Sequence of chain 1.B:
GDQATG

The protein below binds the small molecule below.
Small molecule (SMILES): CC(=O)N[C@H]1[C@@H](OP(=O)(O)OP(=O)(O)OC/C=C(/C)CC/C=C(/C)CC/C=C(/C)CCC=C(C)C)O[C@H](CO)[C@@H](O)[C@@H]1O

Binding-site contacts:
Ligand atom O21 contacts residue ARG375 of chain 1.A at 3.3 Å (salt-bridge).
Ligand atom C25 contacts residue TYR196 of chain 1.A at 3.4 Å (hydrophobic).
Ligand atom O11 contacts residue ASP56 of chain 1.A at 3.0 Å (salt-bridge).
Ligand atom C25 contacts residue PHE376 of chain 1.A at 3.6 Å (hydrophobic).
Ligand atom C37 contacts residue VAL286 of chain 1.A at 3.4 Å (hydrophobic).
Ligand atom O17 contacts residue ARG375 of chain 1.A at 2.1 Å (salt-bridge).
Ligand atom C25 contacts residue ARG375 of chain 1.A at 3.2 Å.
Ligand atom O11 contacts residue TYR79 of chain 1.A at 3.3 Å (h-bond).
Ligand atom O21 contacts residue TYR293 of chain 1.A at 2.6 Å (h-bond).
Ligand atom C13 contacts residue TYR468 of chain 1.A at 3.6 Å (hydrophobic).
Ligand atom C42 contacts residue ALA364 of chain 1.A at 3.0 Å (hydrophobic).
Ligand atom C35 contacts residue VAL286 of chain 1.A at 3.6 Å (hydrophobic).
Ligand atom C36 contacts residue SER201 of chain 1.A at 3.6 Å.
Ligand atom O11 contacts residue TYR468 of chain 1.A at 2.3 Å (h-bond).
Ligand atom C13 contacts residue ASP56 of chain 1.A at 3.2 Å.
Ligand atom O22 contacts residue GLN289 of chain 1.A at 3.0 Å (h-bond).
Ligand atom O10 contacts residue TYR79 of chain 1.A at 2.6 Å (h-bond).
Ligand atom C24 contacts residue ARG375 of chain 1.A at 3.5 Å.
Ligand atom C12 contacts residue TYR79 of chain 1.A at 3.6 Å (hydrophobic).
Ligand atom C12 contacts residue TYR468 of chain 1.A at 3.3 Å (hydrophobic).
Ligand atom C12 contacts residue ASP56 of chain 1.A at 2.8 Å.
Ligand atom P16 contacts residue ARG375 of chain 1.A at 3.4 Å.
Ligand atom O23 contacts residue SER198 of chain 1.A at 3.6 Å (h-bond).
Ligand atom C37 contacts residue SER201 of chain 1.A at 3.3 Å.
Ligand atom C28 contacts residue PHE376 of chain 1.A at 3.2 Å (hydrophobic).
Ligand atom C31 contacts residue GLN289 of chain 1.A at 3.6 Å.
Ligand atom C04 contacts residue DAB4 of chain 1.B at 3.4 Å.
Ligand atom C33 contacts residue MET368 of chain 1.A at 3.4 Å (hydrophobic).
Ligand atom O11 contacts residue GLY483 of chain 1.A at 3.5 Å (h-bond).
Ligand atom O23 contacts residue ARG375 of chain 1.A at 3.3 Å (salt-bridge).
Ligand atom C35 contacts residue SER201 of chain 1.A at 3.5 Å.
Ligand atom C13 contacts residue ALA59 of chain 1.A at 3.4 Å (hydrophobic).
Ligand atom C24 contacts residue GLN289 of chain 1.A at 3.4 Å.
Ligand atom O17 contacts residue TYR196 of chain 1.A at 3.6 Å.
Ligand atom O23 contacts residue TYR196 of chain 1.A at 3.0 Å (h-bond).
Ligand atom C26 contacts residue PHE376 of chain 1.A at 3.6 Å (hydrophobic).
Ligand atom O18 contacts residue TYR196 of chain 1.A at 2.9 Å.
Ligand atom O22 contacts residue SER198 of chain 1.A at 3.5 Å (h-bond).
Ligand atom C28 contacts residue TYR379 of chain 1.A at 3.2 Å (hydrophobic).
Ligand atom N14 contacts residue ASP56 of chain 1.A at 3.3 Å (salt-bridge).

Sequence of chain 1.A:
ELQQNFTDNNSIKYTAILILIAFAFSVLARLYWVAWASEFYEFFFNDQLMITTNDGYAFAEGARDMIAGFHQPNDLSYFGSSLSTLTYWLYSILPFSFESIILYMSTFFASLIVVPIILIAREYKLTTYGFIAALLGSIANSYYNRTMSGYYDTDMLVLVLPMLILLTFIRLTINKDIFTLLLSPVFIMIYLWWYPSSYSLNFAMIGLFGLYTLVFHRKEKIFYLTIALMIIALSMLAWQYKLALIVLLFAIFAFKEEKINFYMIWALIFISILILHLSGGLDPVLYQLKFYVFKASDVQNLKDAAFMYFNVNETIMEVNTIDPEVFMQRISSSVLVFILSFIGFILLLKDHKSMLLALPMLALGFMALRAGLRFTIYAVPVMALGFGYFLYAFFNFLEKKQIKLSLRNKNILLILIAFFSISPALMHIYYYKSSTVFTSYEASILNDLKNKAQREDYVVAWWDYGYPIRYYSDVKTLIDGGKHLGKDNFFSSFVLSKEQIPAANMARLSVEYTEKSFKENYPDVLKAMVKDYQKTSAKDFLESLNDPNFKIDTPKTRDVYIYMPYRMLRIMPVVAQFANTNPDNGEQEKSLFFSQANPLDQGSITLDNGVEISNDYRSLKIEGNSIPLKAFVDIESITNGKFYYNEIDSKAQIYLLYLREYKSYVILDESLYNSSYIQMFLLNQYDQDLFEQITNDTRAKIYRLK